The protein below binds the small molecule below.
Small molecule (SMILES): CC(=O)N[C@@H]1[C@@H](O)[C@H](O)[C@@H](CO)O[C@H]1O

Binding-site contacts:
Ligand atom C6 contacts residue ASN172 of chain 1.C at 4.5 Å.
Ligand atom O7 contacts residue ASN172 of chain 1.C at 4.2 Å.
Ligand atom C1 contacts residue ASN172 of chain 1.C at 1.4 Å.
Ligand atom C4 contacts residue ASN172 of chain 1.C at 4.2 Å.
Ligand atom C7 contacts residue PRO154 of chain 1.C at 4.2 Å (hydrophobic).
Ligand atom C3 contacts residue ASN172 of chain 1.C at 3.4 Å.
Ligand atom O4 contacts residue PRO154 of chain 1.C at 4.2 Å.
Ligand atom N2 contacts residue ASN172 of chain 1.C at 2.6 Å (h-bond).
Ligand atom C2 contacts residue ASN172 of chain 1.C at 2.8 Å.
Ligand atom O3 contacts residue PRO154 of chain 1.C at 4.1 Å.
Ligand atom O5 contacts residue ASN172 of chain 1.C at 2.4 Å (h-bond).
Ligand atom C5 contacts residue ASN172 of chain 1.C at 3.3 Å.
Ligand atom O7 contacts residue PRO154 of chain 1.C at 3.7 Å.
Ligand atom C3 contacts residue PRO154 of chain 1.C at 3.8 Å (hydrophobic).
Ligand atom N2 contacts residue PRO154 of chain 1.C at 4.0 Å.
Ligand atom O3 contacts residue ASN172 of chain 1.C at 4.5 Å.
Ligand atom C7 contacts residue ASN172 of chain 1.C at 3.7 Å.

Sequence of chain 1.C:
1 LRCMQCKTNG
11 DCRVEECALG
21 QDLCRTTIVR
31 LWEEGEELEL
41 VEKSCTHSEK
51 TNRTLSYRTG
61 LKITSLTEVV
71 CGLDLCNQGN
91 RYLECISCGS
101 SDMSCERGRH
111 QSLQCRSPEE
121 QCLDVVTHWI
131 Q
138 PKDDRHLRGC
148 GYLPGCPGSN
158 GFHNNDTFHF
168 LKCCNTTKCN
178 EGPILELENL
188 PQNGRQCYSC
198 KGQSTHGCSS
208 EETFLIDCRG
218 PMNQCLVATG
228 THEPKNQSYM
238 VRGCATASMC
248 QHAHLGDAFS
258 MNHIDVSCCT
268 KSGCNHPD